Binding-site contacts:
Ligand atom N2 contacts residue ASN331 of chain 1.A at 2.9 Å (h-bond).
Ligand atom C4 contacts residue ASN331 of chain 1.A at 4.2 Å.
Ligand atom C5 contacts residue GLN580 of chain 1.A at 4.1 Å.
Ligand atom O7 contacts residue GLN580 of chain 1.A at 3.0 Å (h-bond).
Ligand atom C3 contacts residue ASN331 of chain 1.A at 3.8 Å.
Ligand atom C7 contacts residue ASN331 of chain 1.A at 3.6 Å.
Ligand atom C1 contacts residue GLN580 of chain 1.A at 3.5 Å.
Ligand atom O7 contacts residue ASN331 of chain 1.A at 3.9 Å.
Ligand atom O5 contacts residue ASN331 of chain 1.A at 2.4 Å (h-bond).
Ligand atom C1 contacts residue ASN331 of chain 1.A at 1.4 Å.
Ligand atom O5 contacts residue GLN580 of chain 1.A at 4.1 Å.
Ligand atom C7 contacts residue GLN580 of chain 1.A at 4.0 Å.
Ligand atom C3 contacts residue GLN580 of chain 1.A at 4.4 Å.
Ligand atom C2 contacts residue GLN580 of chain 1.A at 4.3 Å.
Ligand atom C5 contacts residue ASN331 of chain 1.A at 3.7 Å.
Ligand atom C2 contacts residue ASN331 of chain 1.A at 2.5 Å.

Sequence of chain 1.A:
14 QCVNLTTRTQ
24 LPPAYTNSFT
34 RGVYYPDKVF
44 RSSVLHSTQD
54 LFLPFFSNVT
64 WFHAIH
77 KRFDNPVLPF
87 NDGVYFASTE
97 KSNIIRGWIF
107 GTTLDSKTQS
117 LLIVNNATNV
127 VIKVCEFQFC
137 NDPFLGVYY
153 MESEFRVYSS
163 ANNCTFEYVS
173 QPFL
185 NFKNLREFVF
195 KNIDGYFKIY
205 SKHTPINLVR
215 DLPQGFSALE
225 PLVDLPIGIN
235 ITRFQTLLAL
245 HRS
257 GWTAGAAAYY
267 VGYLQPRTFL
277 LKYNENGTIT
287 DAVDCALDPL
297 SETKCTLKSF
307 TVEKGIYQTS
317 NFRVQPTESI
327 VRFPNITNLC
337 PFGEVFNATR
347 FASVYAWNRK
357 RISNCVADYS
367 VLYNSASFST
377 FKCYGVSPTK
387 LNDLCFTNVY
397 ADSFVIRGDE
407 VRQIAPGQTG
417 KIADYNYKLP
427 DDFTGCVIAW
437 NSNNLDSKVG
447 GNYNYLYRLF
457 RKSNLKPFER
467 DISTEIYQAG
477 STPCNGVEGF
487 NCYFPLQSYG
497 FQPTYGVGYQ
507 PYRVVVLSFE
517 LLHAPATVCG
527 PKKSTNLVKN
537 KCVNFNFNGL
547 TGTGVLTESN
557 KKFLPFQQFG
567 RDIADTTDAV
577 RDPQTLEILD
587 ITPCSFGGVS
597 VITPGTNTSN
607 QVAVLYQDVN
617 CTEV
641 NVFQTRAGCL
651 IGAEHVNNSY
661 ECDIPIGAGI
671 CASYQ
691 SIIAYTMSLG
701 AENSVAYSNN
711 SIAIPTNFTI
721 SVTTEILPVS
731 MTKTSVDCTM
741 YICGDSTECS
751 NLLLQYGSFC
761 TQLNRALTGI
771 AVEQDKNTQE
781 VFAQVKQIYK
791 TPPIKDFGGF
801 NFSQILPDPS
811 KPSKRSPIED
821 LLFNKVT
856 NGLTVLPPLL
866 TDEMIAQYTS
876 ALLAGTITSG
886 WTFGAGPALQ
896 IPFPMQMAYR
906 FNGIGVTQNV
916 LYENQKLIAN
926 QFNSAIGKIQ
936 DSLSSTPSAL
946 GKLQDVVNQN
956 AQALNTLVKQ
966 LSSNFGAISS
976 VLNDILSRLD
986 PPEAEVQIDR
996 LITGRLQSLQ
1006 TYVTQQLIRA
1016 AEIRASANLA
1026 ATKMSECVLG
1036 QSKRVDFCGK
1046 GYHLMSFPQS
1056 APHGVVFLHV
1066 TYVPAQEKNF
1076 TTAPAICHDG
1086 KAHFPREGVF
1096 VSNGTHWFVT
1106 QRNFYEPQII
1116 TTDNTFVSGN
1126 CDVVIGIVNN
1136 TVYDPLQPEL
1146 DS

A protein and the small-molecule ligand that binds it are described below.
Small molecule (SMILES): CC(=O)N[C@@H]1[C@@H](O)[C@H](O)[C@@H](CO)O[C@H]1O